Binding-site contacts:
Ligand atom N2 contacts residue ASN33 of chain 1.D at 2.9 Å (h-bond).
Ligand atom C4 contacts residue ASN33 of chain 1.D at 4.2 Å.
Ligand atom C6 contacts residue GLU39 of chain 1.D at 3.6 Å.
Ligand atom C2 contacts residue SER35 of chain 1.D at 4.4 Å.
Ligand atom C5 contacts residue ASN33 of chain 1.D at 3.7 Å.
Ligand atom C1 contacts residue ASN33 of chain 1.D at 1.4 Å.
Ligand atom O5 contacts residue PHE36 of chain 1.D at 3.8 Å.
Ligand atom C5 contacts residue SER35 of chain 1.D at 3.2 Å.
Ligand atom C6 contacts residue SER35 of chain 1.D at 3.9 Å.
Ligand atom C2 contacts residue ASN33 of chain 1.D at 2.5 Å.
Ligand atom C1 contacts residue SER35 of chain 1.D at 3.2 Å.
Ligand atom C4 contacts residue SER35 of chain 1.D at 4.5 Å.
Ligand atom C3 contacts residue ASN33 of chain 1.D at 3.8 Å.
Ligand atom O5 contacts residue ASN33 of chain 1.D at 2.4 Å (h-bond).
Ligand atom C8 contacts residue ASN33 of chain 1.D at 4.4 Å.
Ligand atom O6 contacts residue GLU39 of chain 1.D at 3.5 Å (salt-bridge).
Ligand atom O5 contacts residue SER35 of chain 1.D at 3.1 Å (h-bond).
Ligand atom C7 contacts residue ASN33 of chain 1.D at 3.2 Å.
Ligand atom O7 contacts residue ASN33 of chain 1.D at 3.1 Å (h-bond).
Ligand atom C1 contacts residue PHE36 of chain 1.D at 4.3 Å (hydrophobic).

The small molecule below binds the protein below.
Small molecule (SMILES): CC(=O)N[C@@H]1[C@@H](O)[C@H](O)[C@@H](CO)O[C@H]1O

Sequence of chain 1.D:
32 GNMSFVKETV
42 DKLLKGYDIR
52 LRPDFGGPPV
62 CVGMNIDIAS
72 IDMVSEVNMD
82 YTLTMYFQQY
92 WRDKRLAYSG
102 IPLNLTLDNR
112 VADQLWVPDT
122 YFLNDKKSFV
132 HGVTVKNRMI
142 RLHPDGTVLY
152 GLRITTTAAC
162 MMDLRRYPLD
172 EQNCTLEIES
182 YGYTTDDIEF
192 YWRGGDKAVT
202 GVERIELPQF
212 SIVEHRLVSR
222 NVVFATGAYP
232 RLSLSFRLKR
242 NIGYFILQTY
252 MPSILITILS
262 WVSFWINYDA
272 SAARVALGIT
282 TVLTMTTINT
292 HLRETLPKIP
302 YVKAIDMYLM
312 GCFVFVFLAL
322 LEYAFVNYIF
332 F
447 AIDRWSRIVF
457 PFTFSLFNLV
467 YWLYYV